This small molecule binds to this protein.
Small molecule (SMILES): CC(=O)N[C@H]1[C@H](O[C@H]2[C@H](O)[C@@H](NC(C)=O)CO[C@@H]2CO)O[C@H](CO)[C@@H](O)[C@@H]1O

Binding-site contacts:
Ligand atom N2 contacts residue ASN127 of chain 1.A at 3.2 Å (h-bond).
Ligand atom C1 contacts residue ARG125 of chain 1.A at 4.4 Å.
Ligand atom C6 contacts residue ARG125 of chain 1.A at 3.9 Å.
Ligand atom C5 contacts residue ARG125 of chain 1.A at 3.7 Å.
Ligand atom C2 contacts residue ASN127 of chain 1.A at 2.7 Å.
Ligand atom O7 contacts residue ASN127 of chain 1.A at 3.4 Å (h-bond).
Ligand atom C7 contacts residue ASN127 of chain 1.A at 3.5 Å.
Ligand atom C1 contacts residue ASN127 of chain 1.A at 1.4 Å.
Ligand atom C5 contacts residue ASN127 of chain 1.A at 3.6 Å.
Ligand atom C4 contacts residue ASN127 of chain 1.A at 4.3 Å.
Ligand atom O5 contacts residue ASN127 of chain 1.A at 2.4 Å (h-bond).
Ligand atom C3 contacts residue ASN127 of chain 1.A at 4.0 Å.
Ligand atom O5 contacts residue ARG125 of chain 1.A at 4.3 Å.

Sequence of chain 1.A:
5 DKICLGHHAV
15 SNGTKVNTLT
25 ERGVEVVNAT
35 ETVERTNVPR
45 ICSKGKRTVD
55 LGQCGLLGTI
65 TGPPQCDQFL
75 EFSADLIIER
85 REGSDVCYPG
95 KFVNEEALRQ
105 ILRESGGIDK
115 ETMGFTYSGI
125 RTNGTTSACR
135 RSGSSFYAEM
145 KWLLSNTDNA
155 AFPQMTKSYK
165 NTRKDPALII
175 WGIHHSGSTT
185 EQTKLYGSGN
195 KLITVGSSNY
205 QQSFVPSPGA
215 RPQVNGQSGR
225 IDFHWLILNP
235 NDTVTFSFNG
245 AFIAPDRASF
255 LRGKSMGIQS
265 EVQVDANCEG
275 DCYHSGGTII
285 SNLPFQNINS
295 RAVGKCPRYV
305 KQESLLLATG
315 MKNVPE